Sequence of chain 1.D:
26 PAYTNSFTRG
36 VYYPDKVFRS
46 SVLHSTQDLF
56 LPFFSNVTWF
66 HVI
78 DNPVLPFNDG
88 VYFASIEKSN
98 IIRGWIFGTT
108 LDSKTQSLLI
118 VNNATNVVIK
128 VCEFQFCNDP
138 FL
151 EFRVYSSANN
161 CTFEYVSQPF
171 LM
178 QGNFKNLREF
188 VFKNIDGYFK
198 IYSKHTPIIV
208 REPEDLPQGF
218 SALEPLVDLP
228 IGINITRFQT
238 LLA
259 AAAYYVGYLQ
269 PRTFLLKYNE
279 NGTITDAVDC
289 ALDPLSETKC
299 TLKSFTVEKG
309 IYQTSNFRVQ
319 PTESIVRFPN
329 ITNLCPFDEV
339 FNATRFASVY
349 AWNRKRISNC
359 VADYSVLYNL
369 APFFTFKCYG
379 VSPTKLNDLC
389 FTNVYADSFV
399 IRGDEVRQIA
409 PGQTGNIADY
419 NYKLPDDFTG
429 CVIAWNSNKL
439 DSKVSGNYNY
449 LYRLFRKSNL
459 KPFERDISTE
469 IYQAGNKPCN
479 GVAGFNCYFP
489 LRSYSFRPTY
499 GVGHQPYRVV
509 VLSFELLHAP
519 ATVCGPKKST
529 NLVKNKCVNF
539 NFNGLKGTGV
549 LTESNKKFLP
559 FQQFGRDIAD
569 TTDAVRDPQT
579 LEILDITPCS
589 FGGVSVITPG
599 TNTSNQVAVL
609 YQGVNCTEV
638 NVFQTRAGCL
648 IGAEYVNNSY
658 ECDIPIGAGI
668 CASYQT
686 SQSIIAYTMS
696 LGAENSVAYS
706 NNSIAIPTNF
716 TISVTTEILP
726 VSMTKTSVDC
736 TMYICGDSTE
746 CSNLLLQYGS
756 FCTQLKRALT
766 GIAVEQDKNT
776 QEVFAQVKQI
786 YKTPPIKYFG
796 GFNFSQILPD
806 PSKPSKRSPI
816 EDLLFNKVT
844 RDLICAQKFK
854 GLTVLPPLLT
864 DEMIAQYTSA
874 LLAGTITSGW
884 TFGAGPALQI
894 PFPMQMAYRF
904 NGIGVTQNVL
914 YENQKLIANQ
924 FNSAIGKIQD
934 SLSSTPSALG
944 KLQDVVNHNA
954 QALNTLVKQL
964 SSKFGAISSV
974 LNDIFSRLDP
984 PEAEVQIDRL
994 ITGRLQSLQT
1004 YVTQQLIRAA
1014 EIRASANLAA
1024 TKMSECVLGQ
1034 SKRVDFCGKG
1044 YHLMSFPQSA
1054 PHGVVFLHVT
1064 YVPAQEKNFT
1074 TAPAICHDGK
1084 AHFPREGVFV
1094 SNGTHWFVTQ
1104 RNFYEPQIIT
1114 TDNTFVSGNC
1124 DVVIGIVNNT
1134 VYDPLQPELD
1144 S

Binding-site contacts:
Ligand atom O4 contacts residue HIS1098 of chain 1.D at 4.2 Å.
Ligand atom C7 contacts residue ASN1095 of chain 1.D at 3.2 Å.
Ligand atom C1 contacts residue HIS1098 of chain 1.D at 4.1 Å.
Ligand atom C6 contacts residue PHE1100 of chain 1.D at 3.6 Å (hydrophobic).
Ligand atom O5 contacts residue ASN1095 of chain 1.D at 2.4 Å (h-bond).
Ligand atom O7 contacts residue ASN1095 of chain 1.D at 3.1 Å (h-bond).
Ligand atom O5 contacts residue PHE1100 of chain 1.D at 3.8 Å.
Ligand atom C3 contacts residue THR1097 of chain 1.D at 4.1 Å.
Ligand atom O5 contacts residue HIS1098 of chain 1.D at 4.2 Å.
Ligand atom C1 contacts residue THR1097 of chain 1.D at 3.9 Å.
Ligand atom C6 contacts residue HIS1098 of chain 1.D at 4.5 Å.
Ligand atom C8 contacts residue THR1097 of chain 1.D at 4.4 Å.
Ligand atom C8 contacts residue ASN1095 of chain 1.D at 3.6 Å.
Ligand atom C5 contacts residue PHE1100 of chain 1.D at 4.4 Å (hydrophobic).
Ligand atom C3 contacts residue ASN1095 of chain 1.D at 3.8 Å.
Ligand atom C2 contacts residue THR1097 of chain 1.D at 4.0 Å.
Ligand atom C2 contacts residue ASN1095 of chain 1.D at 2.4 Å.
Ligand atom C1 contacts residue ASN1095 of chain 1.D at 1.4 Å.
Ligand atom N2 contacts residue THR1097 of chain 1.D at 3.5 Å.
Ligand atom C5 contacts residue HIS1098 of chain 1.D at 3.6 Å.
Ligand atom C4 contacts residue HIS1098 of chain 1.D at 4.3 Å.
Ligand atom C5 contacts residue ASN1095 of chain 1.D at 3.6 Å.
Ligand atom N2 contacts residue ASN1095 of chain 1.D at 2.9 Å (h-bond).
Ligand atom C4 contacts residue ASN1095 of chain 1.D at 4.2 Å.
Ligand atom O6 contacts residue PHE1100 of chain 1.D at 4.0 Å.
Ligand atom C3 contacts residue HIS1098 of chain 1.D at 4.2 Å.
Ligand atom C7 contacts residue THR1097 of chain 1.D at 4.4 Å.

The protein below binds the small molecule below.
Small molecule (SMILES): CC(=O)N[C@@H]1[C@@H](O)[C@H](O)[C@@H](CO)O[C@H]1O